Sequence of chain 1.A:
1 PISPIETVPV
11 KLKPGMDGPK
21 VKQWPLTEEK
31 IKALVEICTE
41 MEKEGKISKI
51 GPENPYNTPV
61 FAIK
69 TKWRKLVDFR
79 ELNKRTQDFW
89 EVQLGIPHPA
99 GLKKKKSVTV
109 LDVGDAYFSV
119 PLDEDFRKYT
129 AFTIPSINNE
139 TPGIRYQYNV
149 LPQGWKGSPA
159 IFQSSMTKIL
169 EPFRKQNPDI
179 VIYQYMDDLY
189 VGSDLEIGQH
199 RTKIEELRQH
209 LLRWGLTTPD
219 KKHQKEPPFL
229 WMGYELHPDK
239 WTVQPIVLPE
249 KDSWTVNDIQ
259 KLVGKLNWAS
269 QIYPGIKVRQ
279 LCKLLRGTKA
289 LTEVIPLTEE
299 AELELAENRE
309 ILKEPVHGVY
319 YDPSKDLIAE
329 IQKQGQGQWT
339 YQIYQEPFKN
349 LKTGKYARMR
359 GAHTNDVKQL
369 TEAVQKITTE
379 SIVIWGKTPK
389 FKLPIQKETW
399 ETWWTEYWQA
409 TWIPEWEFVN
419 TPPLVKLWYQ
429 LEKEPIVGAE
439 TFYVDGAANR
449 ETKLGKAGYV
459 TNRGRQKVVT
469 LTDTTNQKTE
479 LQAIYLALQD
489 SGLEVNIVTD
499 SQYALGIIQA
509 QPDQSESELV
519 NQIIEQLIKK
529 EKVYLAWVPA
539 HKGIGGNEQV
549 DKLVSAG

Binding-site contacts:
Ligand atom C6 contacts residue LEU234 of chain 1.A at 3.5 Å (hydrophobic).
Ligand atom C19 contacts residue VAL106 of chain 1.A at 3.9 Å (hydrophobic).
Ligand atom C18 contacts residue HIS235 of chain 1.A at 3.5 Å.
Ligand atom C5 contacts residue TYR188 of chain 1.A at 3.7 Å (hydrophobic).
Ligand atom C17 contacts residue VAL106 of chain 1.A at 3.9 Å (hydrophobic).
Ligand atom C11 contacts residue LYS101 of chain 1.A at 3.4 Å.
Ligand atom F16 contacts residue LEU100 of chain 1.A at 3.5 Å.
Ligand atom C20 contacts residue VAL106 of chain 1.A at 3.5 Å (hydrophobic).
Ligand atom O23 contacts residue PRO236 of chain 1.A at 3.2 Å (h-bond).
Ligand atom C19 contacts residue PRO236 of chain 1.A at 3.8 Å (hydrophobic).
Ligand atom C1 contacts residue LEU234 of chain 1.A at 3.6 Å (hydrophobic).
Ligand atom C14 contacts residue TYR318 of chain 1.A at 3.5 Å (hydrophobic).
Ligand atom C11 contacts residue LYS103 of chain 1.A at 3.8 Å.
Ligand atom C2 contacts residue TYR181 of chain 1.A at 3.5 Å (hydrophobic).
Ligand atom CL15 contacts residue VAL179 of chain 1.A at 3.7 Å.
Ligand atom C1 contacts residue TRP229 of chain 1.A at 3.6 Å (hydrophobic).
Ligand atom O7 contacts residue VAL106 of chain 1.A at 4.0 Å.
Ligand atom C20 contacts residue PRO236 of chain 1.A at 3.3 Å (hydrophobic).
Ligand atom O7 contacts residue TYR188 of chain 1.A at 3.5 Å.
Ligand atom C3 contacts residue TYR181 of chain 1.A at 3.5 Å (hydrophobic).
Ligand atom C10 contacts residue LYS103 of chain 1.A at 3.8 Å.
Ligand atom N21 contacts residue LYS103 of chain 1.A at 2.6 Å (salt-bridge).
Ligand atom C18 contacts residue TYR318 of chain 1.A at 3.2 Å (hydrophobic).
Ligand atom C2 contacts residue TRP229 of chain 1.A at 3.7 Å (hydrophobic).
Ligand atom C12 contacts residue LEU100 of chain 1.A at 3.9 Å (hydrophobic).
Ligand atom C4 contacts residue LEU100 of chain 1.A at 3.6 Å (hydrophobic).
Ligand atom F16 contacts residue LEU234 of chain 1.A at 3.7 Å.
Ligand atom C20 contacts residue LYS103 of chain 1.A at 3.4 Å.
Ligand atom C3 contacts residue LEU100 of chain 1.A at 3.8 Å (hydrophobic).
Ligand atom C6 contacts residue TYR188 of chain 1.A at 3.4 Å (hydrophobic).
Ligand atom O23 contacts residue LYS103 of chain 1.A at 3.2 Å (salt-bridge).
Ligand atom CL15 contacts residue TYR188 of chain 1.A at 3.1 Å.
Ligand atom C17 contacts residue TYR318 of chain 1.A at 3.7 Å (hydrophobic).
Ligand atom C13 contacts residue LEU100 of chain 1.A at 3.7 Å (hydrophobic).
Ligand atom N21 contacts residue PRO236 of chain 1.A at 3.7 Å.
Ligand atom N22 contacts residue LYS103 of chain 1.A at 3.1 Å (salt-bridge).
Ligand atom N21 contacts residue VAL106 of chain 1.A at 3.4 Å.
Ligand atom N22 contacts residue VAL106 of chain 1.A at 3.5 Å.
Ligand atom C8 contacts residue VAL106 of chain 1.A at 4.0 Å (hydrophobic).
Ligand atom C19 contacts residue HIS235 of chain 1.A at 3.3 Å.

This small molecule binds to this protein.
Small molecule (SMILES): O=c1ccc(Cc2ccc(Cl)c(Oc3ccccc3)c2F)n[nH]1